The protein below binds the small molecule below.
Small molecule (SMILES): CC(C)C[C@H](NC(=O)CN)C(=O)N[C@H](C(=O)N[C@H](C(=O)NCC(=O)N[C@@H](CO)C(=O)N[C@@H](CC(C)C)C(=O)N[C@@H](CCCN=C(N)N)C(=O)NCC=O)C(C)C)[C@@H](C)O

Sequence of chain 5.C:
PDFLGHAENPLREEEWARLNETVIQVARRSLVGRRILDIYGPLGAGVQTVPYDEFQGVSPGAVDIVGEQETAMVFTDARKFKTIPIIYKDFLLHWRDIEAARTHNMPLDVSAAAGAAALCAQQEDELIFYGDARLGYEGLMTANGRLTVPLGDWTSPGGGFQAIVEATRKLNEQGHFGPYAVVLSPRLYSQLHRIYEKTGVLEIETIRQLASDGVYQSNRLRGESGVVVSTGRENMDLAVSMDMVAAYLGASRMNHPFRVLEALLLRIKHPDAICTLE

Binding-site contacts:
Ligand atom CB contacts residue ILE39 of chain 5.C at 3.7 Å (hydrophobic).
Ligand atom C contacts residue ARG49 of chain 5.C at 3.5 Å.
Ligand atom O contacts residue ILE54 of chain 5.C at 3.4 Å.
Ligand atom CA contacts residue ASP258 of chain 5.C at 3.3 Å.
Ligand atom N contacts residue ASP258 of chain 5.C at 3.3 Å (salt-bridge).
Ligand atom NH1 contacts residue THR246 of chain 5.C at 3.5 Å.
Ligand atom NE contacts residue ASP53 of chain 5.C at 3.6 Å (salt-bridge).
Ligand atom CA contacts residue ARG49 of chain 5.C at 3.7 Å.
Ligand atom O contacts residue ILE39 of chain 5.C at 3.5 Å.
Ligand atom N contacts residue ARG49 of chain 5.C at 3.5 Å (salt-bridge).
Ligand atom CZ contacts residue ASP228 of chain 5.C at 3.2 Å.
Ligand atom C contacts residue ILE54 of chain 5.C at 3.7 Å (hydrophobic).
Ligand atom NH1 contacts residue ASP228 of chain 5.C at 3.2 Å (salt-bridge).
Ligand atom CG2 contacts residue MET259 of chain 5.C at 3.7 Å (hydrophobic).
Ligand atom N contacts residue ARG49 of chain 5.C at 3.7 Å.
Ligand atom C contacts residue ILE39 of chain 5.C at 3.6 Å (hydrophobic).
Ligand atom NH2 contacts residue THR246 of chain 5.C at 2.8 Å (h-bond).
Ligand atom CB contacts residue ASP258 of chain 5.C at 3.7 Å.
Ligand atom OG1 contacts residue MET259 of chain 5.C at 2.6 Å (h-bond).
Ligand atom NH1 contacts residue ARG50 of chain 5.C at 3.7 Å.
Ligand atom CA contacts residue ILE54 of chain 5.C at 3.7 Å (hydrophobic).
Ligand atom CD1 contacts residue PRO57 of chain 5.C at 3.6 Å (hydrophobic).
Ligand atom C contacts residue ASP258 of chain 5.C at 3.7 Å.
Ligand atom NH1 contacts residue ILE51 of chain 5.C at 3.5 Å (h-bond).
Ligand atom N contacts residue ASP258 of chain 5.C at 3.7 Å.
Ligand atom CG2 contacts residue ALA42 of chain 5.C at 3.7 Å (hydrophobic).
Ligand atom CB contacts residue MET259 of chain 5.C at 3.5 Å (hydrophobic).
Ligand atom OG1 contacts residue ASP258 of chain 5.C at 3.5 Å.
Ligand atom O contacts residue ARG43 of chain 5.C at 2.9 Å (salt-bridge).
Ligand atom CB contacts residue ARG49 of chain 5.C at 3.7 Å.
Ligand atom O contacts residue ARG43 of chain 5.C at 3.3 Å (salt-bridge).
Ligand atom O contacts residue ARG49 of chain 5.C at 3.0 Å (salt-bridge).
Ligand atom O contacts residue ARG50 of chain 5.C at 3.7 Å.
Ligand atom NH2 contacts residue ASP228 of chain 5.C at 2.5 Å (salt-bridge).
Ligand atom N contacts residue ASP258 of chain 5.C at 2.9 Å (salt-bridge).
Ligand atom CD2 contacts residue ARG43 of chain 5.C at 3.7 Å.
Ligand atom N contacts residue ARG49 of chain 5.C at 3.5 Å (salt-bridge).
Ligand atom CB contacts residue ARG49 of chain 5.C at 3.6 Å.
Ligand atom N contacts residue ASP258 of chain 5.C at 3.2 Å (salt-bridge).
Ligand atom CD contacts residue ASP53 of chain 5.C at 3.3 Å.